The protein below binds the small molecule below.
Small molecule (SMILES): CC(=O)N[C@@H]1[C@@H](O)[C@H](O)[C@@H](CO)O[C@H]1O

Sequence of chain 21.B:
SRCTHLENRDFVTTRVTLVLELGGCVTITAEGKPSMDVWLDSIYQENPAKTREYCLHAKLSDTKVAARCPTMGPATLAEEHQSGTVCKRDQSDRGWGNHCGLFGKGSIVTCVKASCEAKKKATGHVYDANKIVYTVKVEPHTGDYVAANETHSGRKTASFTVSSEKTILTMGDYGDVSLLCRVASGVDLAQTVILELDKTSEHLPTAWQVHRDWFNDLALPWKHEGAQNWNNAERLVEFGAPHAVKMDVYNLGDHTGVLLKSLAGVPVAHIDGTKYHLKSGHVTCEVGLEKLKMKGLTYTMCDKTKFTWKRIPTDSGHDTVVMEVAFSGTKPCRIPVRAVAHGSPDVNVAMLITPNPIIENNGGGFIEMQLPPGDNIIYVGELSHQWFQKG

Binding-site contacts:
Ligand atom C5 contacts residue ASN154 of chain 57.B at 3.7 Å.
Ligand atom O7 contacts residue HIS104 of chain 21.B at 4.2 Å.
Ligand atom C3 contacts residue ASN154 of chain 57.B at 3.8 Å.
Ligand atom O5 contacts residue HIS104 of chain 21.B at 3.2 Å (h-bond).
Ligand atom N2 contacts residue ASN154 of chain 57.B at 2.9 Å (h-bond).
Ligand atom C1 contacts residue HIS104 of chain 21.B at 3.2 Å.
Ligand atom C6 contacts residue HIS104 of chain 21.B at 3.7 Å.
Ligand atom C8 contacts residue GLU155 of chain 57.B at 3.8 Å.
Ligand atom O7 contacts residue GLU155 of chain 57.B at 3.8 Å.
Ligand atom C8 contacts residue ASN154 of chain 57.B at 3.8 Å.
Ligand atom C2 contacts residue ASN154 of chain 57.B at 2.4 Å.
Ligand atom C2 contacts residue HIS104 of chain 21.B at 4.4 Å.
Ligand atom C4 contacts residue ASN154 of chain 57.B at 4.2 Å.
Ligand atom C7 contacts residue ASN154 of chain 57.B at 3.3 Å.
Ligand atom O5 contacts residue ASN154 of chain 57.B at 2.4 Å (h-bond).
Ligand atom C5 contacts residue HIS104 of chain 21.B at 3.3 Å.
Ligand atom C7 contacts residue GLU155 of chain 57.B at 4.1 Å.
Ligand atom O7 contacts residue ASN154 of chain 57.B at 3.1 Å (h-bond).
Ligand atom C1 contacts residue ASN154 of chain 57.B at 1.4 Å.
Ligand atom O6 contacts residue HIS104 of chain 21.B at 2.9 Å.

Sequence of chain 57.B:
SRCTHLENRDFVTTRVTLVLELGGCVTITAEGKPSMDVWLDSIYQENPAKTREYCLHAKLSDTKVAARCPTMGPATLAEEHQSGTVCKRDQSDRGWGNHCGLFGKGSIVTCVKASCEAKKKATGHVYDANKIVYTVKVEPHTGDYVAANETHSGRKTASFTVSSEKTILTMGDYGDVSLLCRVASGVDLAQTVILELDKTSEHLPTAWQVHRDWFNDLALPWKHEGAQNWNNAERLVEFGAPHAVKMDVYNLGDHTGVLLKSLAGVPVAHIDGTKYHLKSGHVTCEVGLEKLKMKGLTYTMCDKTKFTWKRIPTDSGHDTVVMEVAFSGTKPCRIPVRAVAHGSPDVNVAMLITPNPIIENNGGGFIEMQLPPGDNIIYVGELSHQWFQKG